Sequence of chain 2.A:
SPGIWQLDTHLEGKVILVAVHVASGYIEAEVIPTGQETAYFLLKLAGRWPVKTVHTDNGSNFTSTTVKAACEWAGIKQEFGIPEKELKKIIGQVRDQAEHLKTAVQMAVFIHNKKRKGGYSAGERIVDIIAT

This small molecule binds to this protein.
Small molecule (SMILES): Cc1ccc2oc(C#Cc3cccs3)c([C@@H](C(=O)O)C(C)C)c2c1

Sequence of chain 1.A:
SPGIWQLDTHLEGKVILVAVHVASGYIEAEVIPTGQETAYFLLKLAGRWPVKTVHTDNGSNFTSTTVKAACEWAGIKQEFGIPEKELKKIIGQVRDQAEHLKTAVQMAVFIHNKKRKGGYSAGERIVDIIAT

Binding-site contacts:
Ligand atom C18 contacts residue GLN48 of chain 1.A at 3.4 Å.
Ligand atom C12 contacts residue LEU55 of chain 1.A at 3.7 Å (hydrophobic).
Ligand atom O07 contacts residue GLU123 of chain 2.A at 3.1 Å (salt-bridge).
Ligand atom C16 contacts residue THR127 of chain 2.A at 3.6 Å.
Ligand atom C08 contacts residue THR127 of chain 2.A at 3.4 Å.
Ligand atom C21 contacts residue GLN48 of chain 1.A at 4.0 Å.
Ligand atom C19 contacts residue GLN48 of chain 1.A at 3.4 Å.
Ligand atom C09 contacts residue THR127 of chain 2.A at 3.2 Å.
Ligand atom C11 contacts residue THR127 of chain 2.A at 3.6 Å.
Ligand atom C01 contacts residue GLU123 of chain 2.A at 3.6 Å.
Ligand atom C18 contacts residue TYR52 of chain 1.A at 3.9 Å (hydrophobic).
Ligand atom C13 contacts residue ALA82 of chain 1.A at 3.5 Å (hydrophobic).
Ligand atom C05 contacts residue HIS124 of chain 2.A at 3.9 Å.
Ligand atom C18 contacts residue THR127 of chain 2.A at 3.5 Å.
Ligand atom O10 contacts residue TYR52 of chain 1.A at 3.5 Å (h-bond).
Ligand atom C01 contacts residue GLN48 of chain 1.A at 3.2 Å.
Ligand atom O06 contacts residue THR127 of chain 2.A at 3.9 Å.
Ligand atom C09 contacts residue GLN48 of chain 1.A at 3.9 Å.
Ligand atom O10 contacts residue THR127 of chain 2.A at 3.7 Å.
Ligand atom C04 contacts residue THR127 of chain 2.A at 3.8 Å.
Ligand atom O06 contacts residue ALA122 of chain 2.A at 3.4 Å.
Ligand atom O07 contacts residue HIS124 of chain 2.A at 2.8 Å (h-bond).
Ligand atom C15 contacts residue MET131 of chain 2.A at 3.5 Å (hydrophobic).
Ligand atom C11 contacts residue ALA51 of chain 1.A at 4.0 Å (hydrophobic).
Ligand atom C21 contacts residue GLU49 of chain 1.A at 3.7 Å.
Ligand atom C17 contacts residue THR127 of chain 2.A at 3.3 Å.
Ligand atom O07 contacts residue THR127 of chain 2.A at 3.1 Å (h-bond).
Ligand atom C14 contacts residue MET131 of chain 2.A at 3.9 Å (hydrophobic).
Ligand atom C05 contacts residue GLU123 of chain 2.A at 3.5 Å.
Ligand atom O10 contacts residue ALA51 of chain 1.A at 3.9 Å.
Ligand atom C01 contacts residue HIS124 of chain 2.A at 3.9 Å.
Ligand atom O06 contacts residue GLU123 of chain 2.A at 3.1 Å (salt-bridge).
Ligand atom C05 contacts residue THR127 of chain 2.A at 3.6 Å.
Ligand atom S24 contacts residue GLN48 of chain 1.A at 4.0 Å.
Ligand atom C19 contacts residue TYR52 of chain 1.A at 3.9 Å (hydrophobic).
Ligand atom S24 contacts residue HIS124 of chain 2.A at 3.7 Å.
Ligand atom C20 contacts residue GLN48 of chain 1.A at 3.7 Å.
Ligand atom C22 contacts residue GLU49 of chain 1.A at 3.1 Å.
Ligand atom C12 contacts residue ALA82 of chain 1.A at 3.6 Å (hydrophobic).
Ligand atom C12 contacts residue ALA51 of chain 1.A at 3.6 Å (hydrophobic).